The small molecule below binds the protein below.
Small molecule (SMILES): O=c1[nH]c(=O)c2ncn([C@@H]3O[C@H](COP(=O)(O)OP(=O)(O)OP(=O)(O)O)[C@@H](O)[C@H]3O)c2[nH]1

Sequence of chain 1.B:
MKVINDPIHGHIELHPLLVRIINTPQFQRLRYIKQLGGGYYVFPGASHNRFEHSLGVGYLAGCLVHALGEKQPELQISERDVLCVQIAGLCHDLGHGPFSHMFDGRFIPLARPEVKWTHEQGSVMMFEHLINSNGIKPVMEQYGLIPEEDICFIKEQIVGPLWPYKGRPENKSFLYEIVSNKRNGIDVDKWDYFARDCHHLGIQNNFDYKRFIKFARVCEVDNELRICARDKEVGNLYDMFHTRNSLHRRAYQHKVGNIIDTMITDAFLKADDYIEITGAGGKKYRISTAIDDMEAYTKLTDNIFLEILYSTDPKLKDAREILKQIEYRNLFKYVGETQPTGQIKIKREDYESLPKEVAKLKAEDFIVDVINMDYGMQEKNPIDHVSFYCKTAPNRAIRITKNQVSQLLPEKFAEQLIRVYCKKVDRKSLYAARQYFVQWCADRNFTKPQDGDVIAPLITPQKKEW

Sequence of chain 2.A:
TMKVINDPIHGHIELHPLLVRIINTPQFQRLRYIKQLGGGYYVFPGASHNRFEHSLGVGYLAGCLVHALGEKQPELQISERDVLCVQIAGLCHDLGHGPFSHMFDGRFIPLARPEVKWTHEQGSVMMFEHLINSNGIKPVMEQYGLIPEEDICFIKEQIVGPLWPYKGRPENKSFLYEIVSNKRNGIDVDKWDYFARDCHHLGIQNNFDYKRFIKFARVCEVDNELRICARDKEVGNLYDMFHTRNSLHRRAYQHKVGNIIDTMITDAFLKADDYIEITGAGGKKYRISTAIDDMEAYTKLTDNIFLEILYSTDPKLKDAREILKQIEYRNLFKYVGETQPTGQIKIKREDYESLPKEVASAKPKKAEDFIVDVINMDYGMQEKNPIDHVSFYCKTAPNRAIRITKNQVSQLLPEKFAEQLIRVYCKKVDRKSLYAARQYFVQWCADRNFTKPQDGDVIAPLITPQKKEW

Sequence of chain 2.B:
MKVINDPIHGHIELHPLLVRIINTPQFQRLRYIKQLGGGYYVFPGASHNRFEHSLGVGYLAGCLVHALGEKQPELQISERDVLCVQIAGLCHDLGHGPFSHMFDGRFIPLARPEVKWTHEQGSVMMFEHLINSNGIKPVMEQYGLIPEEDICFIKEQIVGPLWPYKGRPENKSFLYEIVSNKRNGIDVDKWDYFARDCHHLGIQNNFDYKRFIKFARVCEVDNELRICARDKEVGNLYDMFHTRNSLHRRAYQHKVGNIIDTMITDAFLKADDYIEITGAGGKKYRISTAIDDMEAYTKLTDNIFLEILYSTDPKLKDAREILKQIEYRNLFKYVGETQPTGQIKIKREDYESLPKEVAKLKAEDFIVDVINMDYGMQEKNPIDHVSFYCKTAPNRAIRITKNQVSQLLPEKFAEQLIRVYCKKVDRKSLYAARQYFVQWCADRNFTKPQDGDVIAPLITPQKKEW

Binding-site contacts:
Ligand atom O14 contacts residue LYS417 of chain 1.B at 2.9 Å (salt-bridge).
Ligand atom O12 contacts residue DTP1 of chain 2.I at 2.5 Å (h-bond).
Ligand atom O1 contacts residue ASN31 of chain 2.B at 2.7 Å (h-bond).
Ligand atom O6 contacts residue PHE59 of chain 2.B at 3.3 Å.
Ligand atom O3 contacts residue DTP1 of chain 2.I at 2.8 Å (h-bond).
Ligand atom O3 contacts residue VAL11 of chain 2.B at 3.3 Å (h-bond).
Ligand atom O6 contacts residue GLN36 of chain 2.B at 2.9 Å (h-bond).
Ligand atom O9 contacts residue DTP1 of chain 2.I at 3.1 Å (h-bond).
Ligand atom O2 contacts residue VAL11 of chain 2.B at 2.8 Å (h-bond).
Ligand atom C10 contacts residue VAL50 of chain 2.A at 3.4 Å (hydrophobic).
Ligand atom O6 contacts residue ARG39 of chain 2.B at 2.9 Å (salt-bridge).
Ligand atom O4 contacts residue ARG345 of chain 2.A at 2.9 Å (salt-bridge).
Ligand atom O5 contacts residue ARG345 of chain 2.A at 2.8 Å (salt-bridge).
Ligand atom O2 contacts residue DTP1 of chain 2.I at 3.2 Å (h-bond).
Ligand atom O8 contacts residue ARG345 of chain 2.A at 3.0 Å (salt-bridge).
Ligand atom O2 contacts residue ILE12 of chain 2.B at 3.2 Å.
Ligand atom C7 contacts residue ARG345 of chain 2.A at 3.1 Å.
Ligand atom N2 contacts residue ARG345 of chain 2.A at 3.3 Å.
Ligand atom O1 contacts residue LYS10 of chain 2.B at 2.8 Å (salt-bridge).
Ligand atom O12 contacts residue MG1 of chain 2.N at 2.2 Å.
Ligand atom O15 contacts residue LYS349 of chain 2.A at 2.8 Å (salt-bridge).
Ligand atom O9 contacts residue MG1 of chain 2.N at 2.2 Å.
Ligand atom N3 contacts residue ARG39 of chain 2.B at 2.7 Å (salt-bridge).
Ligand atom O7 contacts residue VAL272 of chain 2.A at 3.4 Å.
Ligand atom N3 contacts residue TYR49 of chain 2.A at 3.4 Å (h-bond).
Ligand atom C10 contacts residue TYR49 of chain 2.A at 3.2 Å (hydrophobic).
Ligand atom P2 contacts residue MG1 of chain 2.N at 3.3 Å.
Ligand atom C1 contacts residue VAL50 of chain 2.A at 3.2 Å (hydrophobic).
Ligand atom O14 contacts residue MG1 of chain 2.N at 2.4 Å.
Ligand atom N1 contacts residue ARG345 of chain 2.A at 3.4 Å (salt-bridge).
Ligand atom C10 contacts residue ILE12 of chain 2.B at 3.3 Å (hydrophobic).
Ligand atom N1 contacts residue ASN31 of chain 2.B at 2.9 Å (h-bond).
Ligand atom C8 contacts residue DTP1 of chain 2.I at 3.4 Å.
Ligand atom C7 contacts residue ARG39 of chain 2.B at 3.4 Å.
Ligand atom O15 contacts residue LYS417 of chain 1.B at 2.9 Å (salt-bridge).
Ligand atom C9 contacts residue ARG345 of chain 2.A at 3.3 Å.
Ligand atom O9 contacts residue LYS10 of chain 2.B at 3.1 Å.
Ligand atom C5 contacts residue ARG345 of chain 2.A at 3.2 Å.
Ligand atom N4 contacts residue ILE12 of chain 2.B at 3.4 Å.
Ligand atom O14 contacts residue DTP1 of chain 2.I at 2.8 Å (h-bond).